Binding-site contacts:
Ligand atom OAO contacts residue ASP47 of chain 1.A at 3.0 Å (salt-bridge).
Ligand atom CBA contacts residue PHE5 of chain 1.A at 3.8 Å (hydrophobic).
Ligand atom CAH contacts residue PHE5 of chain 1.A at 3.8 Å (hydrophobic).
Ligand atom CAQ contacts residue CA1 of chain 1.I at 3.5 Å.
Ligand atom OAT contacts residue CA1 of chain 1.I at 2.6 Å.
Ligand atom CAI contacts residue GLY28 of chain 1.A at 3.7 Å.
Ligand atom OAO contacts residue CA1 of chain 1.I at 2.7 Å.
Ligand atom OAT contacts residue TYR26 of chain 1.A at 3.0 Å (h-bond).
Ligand atom CAU contacts residue GLY21 of chain 1.A at 3.0 Å.
Ligand atom CAK contacts residue HIS46 of chain 1.A at 3.6 Å.
Ligand atom OAT contacts residue ASP47 of chain 1.A at 3.3 Å (salt-bridge).
Ligand atom CAQ contacts residue TYR26 of chain 1.A at 3.6 Å (hydrophobic).
Ligand atom OAT contacts residue CYS27 of chain 1.A at 3.7 Å.
Ligand atom CAQ contacts residue HIS46 of chain 1.A at 3.8 Å.
Ligand atom CAQ contacts residue GLY28 of chain 1.A at 3.5 Å.
Ligand atom OAO contacts residue ILE29 of chain 1.A at 3.5 Å.
Ligand atom NAR contacts residue ASP47 of chain 1.A at 3.0 Å (salt-bridge).
Ligand atom OAS contacts residue PHE5 of chain 1.A at 3.1 Å.
Ligand atom CAJ contacts residue TYR20 of chain 1.A at 3.8 Å (hydrophobic).
Ligand atom CAZ contacts residue GLY6 of chain 1.A at 3.2 Å.
Ligand atom CAN contacts residue ASP47 of chain 1.A at 3.7 Å.
Ligand atom FBE contacts residue LEU18 of chain 1.A at 3.5 Å.
Ligand atom NAR contacts residue CYS43 of chain 1.A at 3.0 Å (h-bond).
Ligand atom CAE contacts residue GLY28 of chain 1.A at 3.8 Å.
Ligand atom OAO contacts residue GLY28 of chain 1.A at 2.9 Å (h-bond).
Ligand atom CAJ contacts residue PHE5 of chain 1.A at 3.7 Å (hydrophobic).
Ligand atom NAR contacts residue TYR26 of chain 1.A at 3.6 Å.
Ligand atom NAG contacts residue GLY21 of chain 1.A at 3.8 Å.
Ligand atom OAP contacts residue LYS61 of chain 1.A at 3.7 Å.
Ligand atom NAR contacts residue CA1 of chain 1.I at 3.7 Å.
Ligand atom OAS contacts residue HIS46 of chain 1.A at 3.0 Å (h-bond).
Ligand atom NAR contacts residue HIS46 of chain 1.A at 3.4 Å (h-bond).
Ligand atom CAY contacts residue GLY6 of chain 1.A at 3.6 Å.
Ligand atom CAI contacts residue PHE5 of chain 1.A at 3.9 Å (hydrophobic).
Ligand atom FBE contacts residue GLY21 of chain 1.A at 3.1 Å.
Ligand atom OAO contacts residue GLY30 of chain 1.A at 3.3 Å (h-bond).
Ligand atom CAQ contacts residue ASP47 of chain 1.A at 3.4 Å.
Ligand atom OAT contacts residue GLY28 of chain 1.A at 2.7 Å (h-bond).
Ligand atom FBD contacts residue GLY21 of chain 1.A at 3.8 Å.
Ligand atom FBE contacts residue ALA17 of chain 1.A at 3.1 Å.

The protein below binds the small molecule below.
Small molecule (SMILES): Cc1c(C(=O)C(N)=O)c2c(OCC(=O)O)cccc2n1Cc1ccccc1C(F)(F)F

Sequence of chain 1.A:
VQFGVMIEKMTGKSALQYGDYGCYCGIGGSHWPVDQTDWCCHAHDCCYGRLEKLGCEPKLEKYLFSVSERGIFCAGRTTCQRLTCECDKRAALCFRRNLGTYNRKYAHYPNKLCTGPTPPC